This protein binds this small molecule.
Small molecule (SMILES): [H]/N=C1/N[C@](C)(C(C)C)CC(=O)N1Cc1cccc(N2C[C@@H](c3ccccc3)CC2=O)c1

Sequence of chain 1.B:
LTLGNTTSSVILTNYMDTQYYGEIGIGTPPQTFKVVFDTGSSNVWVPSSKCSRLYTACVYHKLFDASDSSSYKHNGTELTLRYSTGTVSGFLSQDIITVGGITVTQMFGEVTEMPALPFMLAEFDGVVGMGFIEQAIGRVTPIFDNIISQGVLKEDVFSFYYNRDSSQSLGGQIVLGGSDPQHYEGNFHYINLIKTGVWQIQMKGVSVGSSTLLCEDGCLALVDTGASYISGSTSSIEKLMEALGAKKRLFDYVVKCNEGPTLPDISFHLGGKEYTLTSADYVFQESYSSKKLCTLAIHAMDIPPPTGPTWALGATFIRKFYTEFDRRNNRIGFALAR

Binding-site contacts:
Ligand atom C18 contacts residue MET303 of chain 1.B at 3.9 Å (hydrophobic).
Ligand atom C3 contacts residue THR85 of chain 1.B at 3.8 Å.
Ligand atom C11 contacts residue ASP38 of chain 1.B at 3.1 Å.
Ligand atom C18 contacts residue ALA229 of chain 1.B at 3.5 Å (hydrophobic).
Ligand atom O8 contacts residue THR85 of chain 1.B at 3.1 Å (h-bond).
Ligand atom O8 contacts residue TYR83 of chain 1.B at 3.9 Å.
Ligand atom C9 contacts residue ASP226 of chain 1.B at 3.5 Å.
Ligand atom C3 contacts residue TYR83 of chain 1.B at 3.7 Å (hydrophobic).
Ligand atom C13 contacts residue ALA229 of chain 1.B at 3.7 Å (hydrophobic).
Ligand atom C6 contacts residue ASP226 of chain 1.B at 3.8 Å.
Ligand atom C2 contacts residue ASP38 of chain 1.B at 3.6 Å.
Ligand atom C16 contacts residue SER230 of chain 1.B at 3.9 Å.
Ligand atom C22 contacts residue SER230 of chain 1.B at 3.5 Å.
Ligand atom C23 contacts residue GLY228 of chain 1.B at 3.4 Å.
Ligand atom C15 contacts residue THR85 of chain 1.B at 3.7 Å.
Ligand atom C11 contacts residue TYR83 of chain 1.B at 3.7 Å (hydrophobic).
Ligand atom C23 contacts residue SER230 of chain 1.B at 3.7 Å.
Ligand atom C20 contacts residue SER230 of chain 1.B at 3.6 Å.
Ligand atom C17 contacts residue ALA229 of chain 1.B at 3.8 Å (hydrophobic).
Ligand atom C14 contacts residue ALA229 of chain 1.B at 3.7 Å (hydrophobic).
Ligand atom N7 contacts residue ASP226 of chain 1.B at 2.8 Å (salt-bridge).
Ligand atom C27 contacts residue PRO118 of chain 1.B at 3.6 Å (hydrophobic).
Ligand atom C21 contacts residue SER230 of chain 1.B at 3.1 Å.
Ligand atom C26 contacts residue PRO118 of chain 1.B at 3.7 Å (hydrophobic).
Ligand atom C15 contacts residue ALA229 of chain 1.B at 3.9 Å (hydrophobic).
Ligand atom N1 contacts residue ASP38 of chain 1.B at 2.8 Å (salt-bridge).
Ligand atom C29 contacts residue GLN19 of chain 1.B at 3.9 Å.
Ligand atom C28 contacts residue PHE124 of chain 1.B at 3.9 Å (hydrophobic).
Ligand atom C4 contacts residue THR85 of chain 1.B at 3.7 Å.
Ligand atom O8 contacts residue SER84 of chain 1.B at 3.6 Å.
Ligand atom O30 contacts residue THR85 of chain 1.B at 3.8 Å.
Ligand atom C14 contacts residue GLY228 of chain 1.B at 3.8 Å.
Ligand atom N19 contacts residue SER230 of chain 1.B at 3.7 Å.
Ligand atom C28 contacts residue ALA122 of chain 1.B at 3.8 Å (hydrophobic).
Ligand atom C14 contacts residue THR85 of chain 1.B at 3.7 Å.
Ligand atom N7 contacts residue ASP38 of chain 1.B at 3.1 Å (salt-bridge).
Ligand atom C6 contacts residue ASP38 of chain 1.B at 3.6 Å.
Ligand atom N7 contacts residue GLY40 of chain 1.B at 3.8 Å.
Ligand atom C12 contacts residue GLY228 of chain 1.B at 3.6 Å.
Ligand atom C17 contacts residue MET303 of chain 1.B at 3.6 Å (hydrophobic).